The protein below binds the small molecule below.
Small molecule (SMILES): COc1cc(-c2cnn3cc(C(C)(C)C#N)ccc23)cc(OC(F)F)c1C(=O)N[C@@H]1C[C@@H]1F

Sequence of chain 1.A:
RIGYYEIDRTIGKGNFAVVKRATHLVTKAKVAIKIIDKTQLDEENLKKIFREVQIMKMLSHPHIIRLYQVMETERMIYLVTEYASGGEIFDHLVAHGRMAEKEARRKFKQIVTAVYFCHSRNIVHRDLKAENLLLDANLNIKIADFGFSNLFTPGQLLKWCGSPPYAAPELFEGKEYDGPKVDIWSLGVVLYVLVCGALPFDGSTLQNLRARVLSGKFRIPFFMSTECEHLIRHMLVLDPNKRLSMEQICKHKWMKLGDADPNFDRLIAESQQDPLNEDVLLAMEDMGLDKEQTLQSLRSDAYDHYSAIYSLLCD

Binding-site contacts:
Ligand atom C4 contacts residue LEU138 of chain 1.A at 3.6 Å (hydrophobic).
Ligand atom F10 contacts residue ALA36 of chain 1.A at 3.7 Å.
Ligand atom C22 contacts residue LEU138 of chain 1.A at 3.3 Å (hydrophobic).
Ligand atom N35 contacts residue ILE15 of chain 1.A at 3.5 Å.
Ligand atom C30 contacts residue LEU138 of chain 1.A at 3.6 Å (hydrophobic).
Ligand atom C6 contacts residue VAL23 of chain 1.A at 3.7 Å (hydrophobic).
Ligand atom F10 contacts residue VAL23 of chain 1.A at 3.3 Å.
Ligand atom C16 contacts residue LYS38 of chain 1.A at 3.3 Å.
Ligand atom C33 contacts residue ALA88 of chain 1.A at 3.3 Å (hydrophobic).
Ligand atom F11 contacts residue LEU83 of chain 1.A at 3.6 Å.
Ligand atom C28 contacts residue ILE15 of chain 1.A at 3.4 Å (hydrophobic).
Ligand atom C30 contacts residue ILE15 of chain 1.A at 3.7 Å (hydrophobic).
Ligand atom C13 contacts residue LYS38 of chain 1.A at 3.6 Å.
Ligand atom F21 contacts residue LYS38 of chain 1.A at 3.4 Å.
Ligand atom N24 contacts residue ALA88 of chain 1.A at 3.0 Å (h-bond).
Ligand atom N24 contacts residue LEU138 of chain 1.A at 3.7 Å.
Ligand atom C23 contacts residue GLU86 of chain 1.A at 3.6 Å.
Ligand atom C33 contacts residue TYR87 of chain 1.A at 3.3 Å (hydrophobic).
Ligand atom C26 contacts residue ALA88 of chain 1.A at 3.2 Å (hydrophobic).
Ligand atom F21 contacts residue GLY18 of chain 1.A at 3.6 Å.
Ligand atom C23 contacts residue LEU138 of chain 1.A at 3.4 Å (hydrophobic).
Ligand atom C29 contacts residue ILE15 of chain 1.A at 3.7 Å (hydrophobic).
Ligand atom C32 contacts residue GLY91 of chain 1.A at 3.4 Å.
Ligand atom F21 contacts residue VAL23 of chain 1.A at 3.3 Å.
Ligand atom F11 contacts residue LYS38 of chain 1.A at 3.6 Å.
Ligand atom C26 contacts residue TYR87 of chain 1.A at 3.5 Å (hydrophobic).
Ligand atom C16 contacts residue ASP149 of chain 1.A at 3.6 Å.
Ligand atom O14 contacts residue LYS38 of chain 1.A at 2.9 Å (salt-bridge).
Ligand atom F21 contacts residue ALA21 of chain 1.A at 3.6 Å.
Ligand atom N15 contacts residue VAL23 of chain 1.A at 3.6 Å.
Ligand atom N24 contacts residue TYR87 of chain 1.A at 3.6 Å.
Ligand atom O14 contacts residue ASP149 of chain 1.A at 3.3 Å.
Ligand atom C1 contacts residue ASN136 of chain 1.A at 3.3 Å.
Ligand atom C19 contacts residue LYS38 of chain 1.A at 3.6 Å.
Ligand atom C9 contacts residue THR85 of chain 1.A at 3.3 Å.
Ligand atom C18 contacts residue ASP149 of chain 1.A at 3.7 Å.
Ligand atom F10 contacts residue ILE37 of chain 1.A at 3.6 Å.
Ligand atom F11 contacts residue THR85 of chain 1.A at 2.9 Å.
Ligand atom C1 contacts residue GLU135 of chain 1.A at 3.7 Å.
Ligand atom F10 contacts residue LYS38 of chain 1.A at 3.1 Å.